Binding-site contacts:
Ligand atom S1 contacts residue LEU286 of chain 1.A at 3.5 Å (h-bond).
Ligand atom C2 contacts residue VAL193 of chain 1.A at 3.7 Å (hydrophobic).
Ligand atom S1 contacts residue PRO285 of chain 1.A at 3.6 Å.
Ligand atom C3 contacts residue VAL282 of chain 1.A at 3.8 Å (hydrophobic).
Ligand atom C12 contacts residue SER351 of chain 1.A at 4.0 Å.
Ligand atom C17 contacts residue THR344 of chain 1.A at 3.6 Å.
Ligand atom C5 contacts residue VAL193 of chain 1.A at 3.4 Å (hydrophobic).
Ligand atom C3 contacts residue THR344 of chain 1.A at 4.0 Å.
Ligand atom C17 contacts residue LYS340 of chain 1.A at 3.6 Å.
Ligand atom C15 contacts residue ALA347 of chain 1.A at 3.7 Å (hydrophobic).
Ligand atom C8 contacts residue LEU286 of chain 1.A at 3.8 Å (hydrophobic).
Ligand atom C18 contacts residue TYR334 of chain 1.A at 3.3 Å (hydrophobic).
Ligand atom F1 contacts residue THR323 of chain 1.A at 3.4 Å.
Ligand atom S1 contacts residue GLY194 of chain 1.A at 3.9 Å.
Ligand atom N1 contacts residue THR277 of chain 1.A at 4.0 Å.
Ligand atom C6 contacts residue VAL193 of chain 1.A at 3.9 Å (hydrophobic).
Ligand atom N5 contacts residue THR344 of chain 1.A at 3.4 Å (h-bond).
Ligand atom N3 contacts residue VAL193 of chain 1.A at 3.3 Å.
Ligand atom C13 contacts residue ILE326 of chain 1.A at 3.9 Å (hydrophobic).
Ligand atom C14 contacts residue ILE326 of chain 1.A at 3.9 Å (hydrophobic).
Ligand atom N5 contacts residue TYR334 of chain 1.A at 3.7 Å.
Ligand atom O1 contacts residue PHE330 of chain 1.A at 3.6 Å.
Ligand atom C17 contacts residue ILE341 of chain 1.A at 3.8 Å (hydrophobic).
Ligand atom C7 contacts residue VAL193 of chain 1.A at 3.8 Å (hydrophobic).
Ligand atom C9 contacts residue LEU286 of chain 1.A at 3.5 Å (hydrophobic).
Ligand atom C6 contacts residue PRO285 of chain 1.A at 3.5 Å (hydrophobic).
Ligand atom C14 contacts residue TRP327 of chain 1.A at 3.5 Å (hydrophobic).
Ligand atom F1 contacts residue TRP327 of chain 1.A at 3.5 Å.
Ligand atom N4 contacts residue LEU286 of chain 1.A at 3.5 Å.
Ligand atom C16 contacts residue GLN189 of chain 1.A at 3.8 Å.
Ligand atom C9 contacts residue ASN289 of chain 1.A at 3.1 Å.
Ligand atom C14 contacts residue ALA347 of chain 1.A at 3.8 Å (hydrophobic).
Ligand atom C1 contacts residue ARG190 of chain 1.A at 3.9 Å.
Ligand atom C15 contacts residue PHE330 of chain 1.A at 3.6 Å (hydrophobic).
Ligand atom C4 contacts residue VAL282 of chain 1.A at 3.7 Å (hydrophobic).
Ligand atom C14 contacts residue PHE330 of chain 1.A at 3.9 Å (hydrophobic).
Ligand atom S1 contacts residue ASN289 of chain 1.A at 3.8 Å.
Ligand atom F1 contacts residue SER351 of chain 1.A at 3.6 Å.
Ligand atom F1 contacts residue ILE326 of chain 1.A at 3.3 Å.
Ligand atom C11 contacts residue SER197 of chain 1.A at 3.6 Å.

Sequence of chain 1.A:
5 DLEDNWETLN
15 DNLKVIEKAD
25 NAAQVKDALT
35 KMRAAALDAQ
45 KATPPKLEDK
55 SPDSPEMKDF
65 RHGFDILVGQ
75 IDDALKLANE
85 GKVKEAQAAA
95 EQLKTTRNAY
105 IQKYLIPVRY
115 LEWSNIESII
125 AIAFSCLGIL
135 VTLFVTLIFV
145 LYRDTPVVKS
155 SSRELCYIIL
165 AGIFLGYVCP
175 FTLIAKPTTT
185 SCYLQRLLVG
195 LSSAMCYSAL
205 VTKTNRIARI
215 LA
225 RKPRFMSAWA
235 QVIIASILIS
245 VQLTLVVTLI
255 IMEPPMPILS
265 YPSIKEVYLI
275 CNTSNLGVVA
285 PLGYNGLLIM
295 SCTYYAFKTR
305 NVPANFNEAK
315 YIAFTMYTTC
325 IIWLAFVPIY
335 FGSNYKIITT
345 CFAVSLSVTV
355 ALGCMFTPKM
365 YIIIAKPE

A small-molecule ligand and the protein it binds are described below.
Small molecule (SMILES): CC(C)Nc1cc(-c2csc(N(C)C(=O)c3ccc(F)cc3)n2)ncn1